Binding-site contacts:
Ligand atom N6 contacts residue ALA185 of chain 1.C at 3.0 Å (h-bond).
Ligand atom CAJ contacts residue GLY131 of chain 1.C at 3.2 Å.
Ligand atom C2 contacts residue SER166 of chain 1.A at 3.2 Å.
Ligand atom OBI contacts residue ASN122 of chain 1.A at 3.2 Å (h-bond).
Ligand atom OBI contacts residue GLU123 of chain 1.A at 3.0 Å (salt-bridge).
Ligand atom CAH contacts residue PRO132 of chain 1.C at 3.8 Å (hydrophobic).
Ligand atom N6 contacts residue TYR163 of chain 1.A at 3.5 Å.
Ligand atom CAD contacts residue PRO132 of chain 1.C at 3.7 Å (hydrophobic).
Ligand atom C6 contacts residue ASP150 of chain 1.C at 3.6 Å.
Ligand atom OBJ contacts residue TYR163 of chain 1.A at 3.4 Å (h-bond).
Ligand atom C4 contacts residue TYR163 of chain 1.A at 3.9 Å (hydrophobic).
Ligand atom N1 contacts residue ALA185 of chain 1.C at 3.8 Å.
Ligand atom CAD contacts residue GLY149 of chain 1.C at 3.7 Å.
Ligand atom NAI contacts residue PRO132 of chain 1.C at 3.6 Å.
Ligand atom C5 contacts residue TYR163 of chain 1.A at 3.3 Å (hydrophobic).
Ligand atom CBA contacts residue GLU123 of chain 1.A at 3.5 Å.
Ligand atom OBJ contacts residue GLU123 of chain 1.A at 2.7 Å (salt-bridge).
Ligand atom N7 contacts residue TYR163 of chain 1.A at 3.5 Å.
Ligand atom N6 contacts residue ASP150 of chain 1.C at 2.5 Å (salt-bridge).
Ligand atom CAH contacts residue GLY131 of chain 1.C at 3.5 Å.
Ligand atom N3 contacts residue TYR163 of chain 1.A at 3.6 Å.
Ligand atom CBA contacts residue TYR163 of chain 1.A at 3.7 Å (hydrophobic).
Ligand atom C6 contacts residue TYR163 of chain 1.A at 3.5 Å (hydrophobic).
Ligand atom N1 contacts residue SER166 of chain 1.A at 2.9 Å (h-bond).
Ligand atom OBI contacts residue ASP222 of chain 1.A at 3.8 Å.
Ligand atom N6 contacts residue GLY149 of chain 1.C at 3.8 Å.
Ligand atom CBB contacts residue GLU123 of chain 1.A at 3.4 Å.
Ligand atom CAC contacts residue GLY149 of chain 1.C at 3.8 Å.
Ligand atom OBJ contacts residue ALA162 of chain 1.A at 3.2 Å.
Ligand atom CAO contacts residue TYR163 of chain 1.A at 3.6 Å (hydrophobic).
Ligand atom NAI contacts residue ASP150 of chain 1.C at 3.8 Å.
Ligand atom CAK contacts residue ASP150 of chain 1.C at 3.5 Å.
Ligand atom OBJ contacts residue ASN122 of chain 1.A at 3.5 Å (h-bond).
Ligand atom CBB contacts residue ASP222 of chain 1.A at 3.8 Å.
Ligand atom NBH contacts residue HIS223 of chain 1.A at 3.0 Å (h-bond).
Ligand atom CAB contacts residue ARG148 of chain 1.C at 3.6 Å.
Ligand atom NBG contacts residue HIS223 of chain 1.A at 3.4 Å (h-bond).
Ligand atom N7 contacts residue ASP150 of chain 1.C at 3.7 Å.
Ligand atom NAI contacts residue GLY149 of chain 1.C at 2.9 Å (h-bond).
Ligand atom NAL contacts residue ASP150 of chain 1.C at 3.3 Å (salt-bridge).

Sequence of chain 1.C:
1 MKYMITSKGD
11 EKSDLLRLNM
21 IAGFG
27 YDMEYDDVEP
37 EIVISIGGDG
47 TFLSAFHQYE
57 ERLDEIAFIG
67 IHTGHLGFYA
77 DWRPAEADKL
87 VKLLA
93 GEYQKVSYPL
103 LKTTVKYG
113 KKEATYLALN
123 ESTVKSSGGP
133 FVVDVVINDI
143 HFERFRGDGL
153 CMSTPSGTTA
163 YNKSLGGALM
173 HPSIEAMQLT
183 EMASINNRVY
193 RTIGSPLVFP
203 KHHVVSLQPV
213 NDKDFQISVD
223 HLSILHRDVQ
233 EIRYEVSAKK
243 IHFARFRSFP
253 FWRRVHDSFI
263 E

Sequence of chain 1.A:
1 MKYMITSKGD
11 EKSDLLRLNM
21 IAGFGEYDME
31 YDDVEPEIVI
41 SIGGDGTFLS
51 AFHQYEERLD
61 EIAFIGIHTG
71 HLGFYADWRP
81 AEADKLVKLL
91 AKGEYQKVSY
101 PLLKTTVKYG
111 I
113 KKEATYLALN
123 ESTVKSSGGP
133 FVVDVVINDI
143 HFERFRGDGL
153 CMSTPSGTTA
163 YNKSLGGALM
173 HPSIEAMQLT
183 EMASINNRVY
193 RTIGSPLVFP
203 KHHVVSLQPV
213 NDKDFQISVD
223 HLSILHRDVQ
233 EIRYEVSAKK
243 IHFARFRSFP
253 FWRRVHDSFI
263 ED

This protein binds this small molecule.
Small molecule (SMILES): [N-]=[N+]=NC[C@H]1O[C@@H](n2c(SCC(=O)NCCc3nc4ccccc4[nH]3)nc3c(N)ncnc32)[C@H](O)[C@@H]1O